Sequence of chain 1.D:
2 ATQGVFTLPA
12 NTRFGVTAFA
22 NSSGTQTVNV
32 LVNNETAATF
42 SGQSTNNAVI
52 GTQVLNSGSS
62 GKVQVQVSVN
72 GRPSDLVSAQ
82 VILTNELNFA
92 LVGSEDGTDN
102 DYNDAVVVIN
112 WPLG

Binding-site contacts:
Ligand atom C contacts residue ZDC1 of chain 1.R at 2.9 Å.
Ligand atom CD2 contacts residue ASP97 of chain 1.D at 3.4 Å.
Ligand atom CZ contacts residue ASP97 of chain 1.D at 4.3 Å.
Ligand atom CG contacts residue ASP97 of chain 1.D at 4.3 Å.
Ligand atom CD2 contacts residue GLY98 of chain 1.D at 4.2 Å.
Ligand atom CE2 contacts residue ARG73 of chain 1.D at 3.8 Å.
Ligand atom CA contacts residue ZDC1 of chain 1.R at 4.4 Å.
Ligand atom CD1 contacts residue THR99 of chain 1.D at 4.0 Å.
Ligand atom N contacts residue ZDC1 of chain 1.R at 3.9 Å.
Ligand atom CB contacts residue ZDC1 of chain 1.R at 2.5 Å.
Ligand atom CE1 contacts residue THR99 of chain 1.D at 4.0 Å.
Ligand atom CD1 contacts residue GLY98 of chain 1.D at 4.4 Å.
Ligand atom O contacts residue ZDC1 of chain 1.R at 2.5 Å (h-bond).
Ligand atom CD2 contacts residue ARG73 of chain 1.D at 4.1 Å.
Ligand atom N contacts residue ZDC1 of chain 1.R at 4.0 Å.
Ligand atom NG contacts residue ZDC1 of chain 1.R at 1.3 Å.
Ligand atom CB contacts residue ZDC1 of chain 1.R at 4.3 Å.
Ligand atom CE2 contacts residue ASP97 of chain 1.D at 3.4 Å.
Ligand atom CE2 contacts residue GLY98 of chain 1.D at 4.4 Å.
Ligand atom CA contacts residue ZDC1 of chain 1.R at 3.3 Å.
Ligand atom CG contacts residue GLY98 of chain 1.D at 4.2 Å.
Ligand atom NG contacts residue SER24 of chain 1.D at 4.3 Å.

This protein binds this small molecule.
Small molecule (SMILES): NCCCC[C@@H](N)C(=O)N[C@@H](CN)C(=O)N[C@@H](C=O)Cc1ccc(O)cc1